Binding-site contacts:
Ligand atom NAG contacts residue ARG254 of chain 1.B at 3.9 Å.
Ligand atom CAA contacts residue GLU266 of chain 1.B at 3.4 Å.
Ligand atom CAH contacts residue PHE290 of chain 1.B at 3.7 Å (hydrophobic).
Ligand atom OAE contacts residue HIS128 of chain 1.B at 3.0 Å (h-bond).
Ligand atom OAD contacts residue HIS129 of chain 1.B at 3.9 Å.
Ligand atom CAI contacts residue ASP224 of chain 1.B at 3.4 Å.
Ligand atom CAL contacts residue PHE290 of chain 1.B at 4.0 Å (hydrophobic).
Ligand atom CAK contacts residue HIS34 of chain 1.B at 3.4 Å.
Ligand atom CAJ contacts residue TRP67 of chain 1.B at 3.9 Å (hydrophobic).
Ligand atom CAK contacts residue ASP224 of chain 1.B at 4.1 Å.
Ligand atom CAB contacts residue HIS34 of chain 1.B at 3.8 Å.
Ligand atom CAI contacts residue HIS129 of chain 1.B at 3.3 Å.
Ligand atom CAJ contacts residue HIS128 of chain 1.B at 3.9 Å.
Ligand atom CAA contacts residue ARG254 of chain 1.B at 4.0 Å.
Ligand atom OAE contacts residue TYR171 of chain 1.B at 3.5 Å (h-bond).
Ligand atom OAC contacts residue HIS129 of chain 1.B at 2.7 Å (h-bond).
Ligand atom CAF contacts residue MET225 of chain 1.B at 4.1 Å (hydrophobic).
Ligand atom CAK contacts residue HIS128 of chain 1.B at 3.9 Å.
Ligand atom OAE contacts residue HIS34 of chain 1.B at 2.6 Å (h-bond).
Ligand atom OAE contacts residue ASP224 of chain 1.B at 3.4 Å (salt-bridge).
Ligand atom OAD contacts residue GLU66 of chain 1.B at 2.7 Å (salt-bridge).
Ligand atom CAB contacts residue ASP224 of chain 1.B at 3.6 Å.
Ligand atom CAL contacts residue ASP224 of chain 1.B at 3.9 Å.
Ligand atom OAC contacts residue TRP67 of chain 1.B at 2.9 Å (h-bond).
Ligand atom OAD contacts residue TYR64 of chain 1.B at 4.0 Å.
Ligand atom CAK contacts residue PHE290 of chain 1.B at 3.8 Å (hydrophobic).
Ligand atom CAB contacts residue PHE32 of chain 1.B at 3.7 Å (hydrophobic).
Ligand atom CAJ contacts residue TYR64 of chain 1.B at 3.9 Å (hydrophobic).
Ligand atom CAF contacts residue ASP224 of chain 1.B at 3.2 Å.
Ligand atom CAB contacts residue TRP222 of chain 1.B at 3.9 Å (hydrophobic).
Ligand atom CAB contacts residue TYR171 of chain 1.B at 3.8 Å (hydrophobic).
Ligand atom CAH contacts residue HIS34 of chain 1.B at 4.1 Å.
Ligand atom OAD contacts residue HIS128 of chain 1.B at 3.0 Å.
Ligand atom NAG contacts residue ASP224 of chain 1.B at 2.8 Å (salt-bridge).
Ligand atom CAI contacts residue TRP67 of chain 1.B at 3.9 Å (hydrophobic).
Ligand atom CAK contacts residue GLU66 of chain 1.B at 3.8 Å.
Ligand atom OAD contacts residue TRP67 of chain 1.B at 3.2 Å (h-bond).
Ligand atom CAJ contacts residue GLU66 of chain 1.B at 3.4 Å.
Ligand atom CAA contacts residue PHE290 of chain 1.B at 3.7 Å (hydrophobic).
Ligand atom CAA contacts residue THR283 of chain 1.B at 3.8 Å.

This small molecule binds to this protein.
Small molecule (SMILES): CC(C)[C@@H]1NC[C@@H](O)[C@H](O)[C@@H]1O

Sequence of chain 1.B:
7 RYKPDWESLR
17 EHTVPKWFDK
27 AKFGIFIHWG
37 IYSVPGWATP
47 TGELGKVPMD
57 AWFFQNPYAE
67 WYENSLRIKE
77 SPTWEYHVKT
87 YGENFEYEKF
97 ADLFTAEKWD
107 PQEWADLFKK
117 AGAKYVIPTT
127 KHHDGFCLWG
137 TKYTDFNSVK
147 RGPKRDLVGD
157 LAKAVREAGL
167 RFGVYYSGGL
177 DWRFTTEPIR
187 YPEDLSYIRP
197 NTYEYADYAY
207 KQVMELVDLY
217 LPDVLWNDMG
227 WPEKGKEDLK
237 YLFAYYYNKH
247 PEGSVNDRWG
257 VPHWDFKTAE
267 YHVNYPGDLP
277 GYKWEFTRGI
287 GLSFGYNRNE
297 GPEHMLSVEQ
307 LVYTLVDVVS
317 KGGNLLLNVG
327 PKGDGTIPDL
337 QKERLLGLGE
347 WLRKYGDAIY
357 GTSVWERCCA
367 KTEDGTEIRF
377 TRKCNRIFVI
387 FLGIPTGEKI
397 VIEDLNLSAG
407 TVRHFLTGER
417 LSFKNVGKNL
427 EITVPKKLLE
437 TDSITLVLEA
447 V